Sequence of chain 29.C:
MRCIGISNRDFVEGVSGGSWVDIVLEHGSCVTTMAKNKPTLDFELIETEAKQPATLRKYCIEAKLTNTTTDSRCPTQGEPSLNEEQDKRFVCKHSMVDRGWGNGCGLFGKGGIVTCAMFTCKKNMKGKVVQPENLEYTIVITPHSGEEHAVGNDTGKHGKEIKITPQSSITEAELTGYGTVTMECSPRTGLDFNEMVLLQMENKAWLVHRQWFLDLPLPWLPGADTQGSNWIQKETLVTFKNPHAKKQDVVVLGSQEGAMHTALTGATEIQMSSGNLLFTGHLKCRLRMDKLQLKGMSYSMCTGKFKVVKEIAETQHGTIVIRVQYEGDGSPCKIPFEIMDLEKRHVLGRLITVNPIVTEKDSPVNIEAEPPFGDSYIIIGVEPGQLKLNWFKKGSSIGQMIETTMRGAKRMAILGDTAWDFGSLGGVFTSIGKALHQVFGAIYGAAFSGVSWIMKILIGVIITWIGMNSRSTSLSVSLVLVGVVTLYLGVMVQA

Binding-site contacts:
Ligand atom C4 contacts residue ASP66 of chain 29.I at 4.0 Å.
Ligand atom C5 contacts residue ASN67 of chain 29.C at 3.7 Å.
Ligand atom O5 contacts residue ASN67 of chain 29.C at 2.4 Å (h-bond).
Ligand atom C3 contacts residue ASN67 of chain 29.C at 3.8 Å.
Ligand atom O5 contacts residue GLN65 of chain 29.I at 3.7 Å.
Ligand atom O6 contacts residue ASN67 of chain 29.C at 4.0 Å.
Ligand atom C5 contacts residue GLN65 of chain 29.I at 3.7 Å.
Ligand atom N2 contacts residue ASN67 of chain 29.C at 2.9 Å (h-bond).
Ligand atom O7 contacts residue ASN67 of chain 29.C at 4.1 Å.
Ligand atom O3 contacts residue GLN65 of chain 29.I at 3.6 Å.
Ligand atom C3 contacts residue GLN65 of chain 29.I at 4.0 Å.
Ligand atom C6 contacts residue GLN65 of chain 29.I at 3.5 Å.
Ligand atom C7 contacts residue PHE90 of chain 29.C at 4.4 Å (hydrophobic).
Ligand atom O4 contacts residue GLN65 of chain 29.I at 3.6 Å.
Ligand atom O4 contacts residue ASP66 of chain 29.I at 2.7 Å (salt-bridge).
Ligand atom C4 contacts residue GLN65 of chain 29.I at 3.3 Å.
Ligand atom C2 contacts residue ASN67 of chain 29.C at 2.4 Å.
Ligand atom C7 contacts residue ASN67 of chain 29.C at 3.7 Å.
Ligand atom C4 contacts residue ASN67 of chain 29.C at 4.2 Å.
Ligand atom C8 contacts residue PHE90 of chain 29.C at 3.7 Å (hydrophobic).
Ligand atom C1 contacts residue ASN67 of chain 29.C at 1.4 Å.
Ligand atom O6 contacts residue GLN65 of chain 29.I at 2.5 Å (h-bond).
Ligand atom O6 contacts residue TYR60 of chain 29.I at 4.2 Å.
Ligand atom C2 contacts residue GLN65 of chain 29.I at 4.4 Å.

This protein binds this small molecule.
Small molecule (SMILES): CC(=O)N[C@@H]1[C@@H](O)[C@H](O)[C@@H](CO)O[C@H]1O

Sequence of chain 29.I:
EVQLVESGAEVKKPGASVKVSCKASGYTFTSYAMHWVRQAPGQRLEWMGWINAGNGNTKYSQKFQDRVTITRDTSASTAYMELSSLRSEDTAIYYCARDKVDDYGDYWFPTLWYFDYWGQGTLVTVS